Sequence of chain 2.A:
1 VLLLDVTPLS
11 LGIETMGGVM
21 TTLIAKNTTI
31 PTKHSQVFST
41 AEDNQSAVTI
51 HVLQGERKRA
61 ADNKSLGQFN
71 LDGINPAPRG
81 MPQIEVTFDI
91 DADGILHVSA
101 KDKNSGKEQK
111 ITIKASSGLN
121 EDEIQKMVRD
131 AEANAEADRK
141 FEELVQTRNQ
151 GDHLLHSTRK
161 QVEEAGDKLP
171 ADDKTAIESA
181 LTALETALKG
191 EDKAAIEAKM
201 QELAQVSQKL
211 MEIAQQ

This protein binds this small molecule.
Small molecule (SMILES): CC[C@H](C)[C@H](NC(=O)[C@@H]1CCCN1C(=O)[C@H](CCCN=C(N)N)NC(=O)[C@@H]1CCCN1C(=O)[C@@H]1CCCN1)C(=O)N[C@@H](Cc1ccc(O)cc1)C(=O)N[C@H](C=O)CC(N)=O

Binding-site contacts:
Ligand atom CD contacts residue THR49 of chain 2.A at 2.8 Å.
Ligand atom O contacts residue MET16 of chain 2.A at 2.9 Å (h-bond).
Ligand atom CD2 contacts residue PHE38 of chain 2.A at 3.5 Å (hydrophobic).
Ligand atom CB contacts residue GLU14 of chain 2.A at 3.7 Å.
Ligand atom C contacts residue THR49 of chain 2.A at 3.6 Å.
Ligand atom CG contacts residue THR49 of chain 2.A at 3.4 Å.
Ligand atom N contacts residue MET16 of chain 2.A at 3.6 Å.
Ligand atom O contacts residue PHE38 of chain 2.A at 3.6 Å.
Ligand atom O contacts residue VAL48 of chain 2.A at 3.3 Å.
Ligand atom CG contacts residue PHE38 of chain 2.A at 3.7 Å (hydrophobic).
Ligand atom CG contacts residue ILE50 of chain 2.A at 3.7 Å (hydrophobic).
Ligand atom CG contacts residue GLN45 of chain 2.A at 3.7 Å.
Ligand atom N contacts residue SER39 of chain 2.A at 3.2 Å (h-bond).
Ligand atom CB contacts residue GLN45 of chain 2.A at 3.4 Å.
Ligand atom O contacts residue SER39 of chain 2.A at 3.0 Å (h-bond).
Ligand atom CA contacts residue SER39 of chain 2.A at 3.6 Å.
Ligand atom CD contacts residue GLU14 of chain 2.A at 3.6 Å.
Ligand atom CG1 contacts residue MET16 of chain 2.A at 3.8 Å (hydrophobic).
Ligand atom CD contacts residue THR49 of chain 2.A at 3.8 Å.
Ligand atom CD contacts residue ASN70 of chain 2.A at 3.4 Å.
Ligand atom O contacts residue MET16 of chain 2.A at 3.4 Å.
Ligand atom CG contacts residue ASN70 of chain 2.A at 3.7 Å.
Ligand atom CE2 contacts residue GLN36 of chain 2.A at 3.6 Å.
Ligand atom CD1 contacts residue MET16 of chain 2.A at 3.7 Å (hydrophobic).
Ligand atom NH2 contacts residue THR49 of chain 2.A at 3.6 Å.
Ligand atom OH contacts residue GLN146 of chain 4.A at 2.5 Å (h-bond).
Ligand atom CB contacts residue ALA47 of chain 2.A at 3.6 Å (hydrophobic).
Ligand atom CD contacts residue GLU14 of chain 2.A at 3.6 Å.
Ligand atom N contacts residue THR49 of chain 2.A at 3.2 Å (h-bond).
Ligand atom CB contacts residue PHE38 of chain 2.A at 3.5 Å (hydrophobic).
Ligand atom O contacts residue THR49 of chain 2.A at 2.9 Å (h-bond).
Ligand atom CZ contacts residue GLN36 of chain 2.A at 3.7 Å.
Ligand atom NE contacts residue GLU14 of chain 2.A at 3.0 Å (salt-bridge).
Ligand atom O contacts residue THR15 of chain 2.A at 3.1 Å.
Ligand atom CG2 contacts residue THR40 of chain 2.A at 3.5 Å.
Ligand atom CB contacts residue THR15 of chain 2.A at 3.8 Å.
Ligand atom NH1 contacts residue GLN68 of chain 2.A at 3.8 Å.
Ligand atom CB contacts residue PHE38 of chain 2.A at 3.6 Å (hydrophobic).
Ligand atom CB contacts residue THR49 of chain 2.A at 3.5 Å.
Ligand atom CA contacts residue THR49 of chain 2.A at 3.7 Å.

Sequence of chain 4.A:
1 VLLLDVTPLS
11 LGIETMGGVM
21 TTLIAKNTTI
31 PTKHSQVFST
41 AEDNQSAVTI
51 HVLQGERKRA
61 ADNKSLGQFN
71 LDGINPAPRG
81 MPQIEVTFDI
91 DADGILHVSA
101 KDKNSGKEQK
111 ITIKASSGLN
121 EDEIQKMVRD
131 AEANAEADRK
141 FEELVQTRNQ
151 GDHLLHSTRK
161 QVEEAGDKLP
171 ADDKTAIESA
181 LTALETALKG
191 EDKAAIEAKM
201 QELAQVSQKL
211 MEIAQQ